A small-molecule ligand and the protein it binds are described below.
Small molecule (SMILES): O=c1[nH]c2cc(C(F)(F)F)c(N3CCOCC3)cc2n(CP(=O)(O)O)c1=O

Binding-site contacts:
Ligand atom FAF contacts residue TYR723 of chain 1.B at 3.1 Å.
Ligand atom NAY contacts residue TYR441 of chain 1.B at 3.4 Å.
Ligand atom OAB contacts residue TYR441 of chain 1.B at 3.7 Å.
Ligand atom FAG contacts residue TYR723 of chain 1.B at 3.6 Å.
Ligand atom FAG contacts residue TYR396 of chain 1.B at 3.5 Å.
Ligand atom NAP contacts residue THR471 of chain 1.B at 3.3 Å (h-bond).
Ligand atom CAR contacts residue TYR441 of chain 1.B at 3.7 Å (hydrophobic).
Ligand atom CAK contacts residue MET699 of chain 1.B at 3.8 Å (hydrophobic).
Ligand atom CAN contacts residue GLU393 of chain 1.B at 3.3 Å.
Ligand atom CAT contacts residue TYR441 of chain 1.B at 3.6 Å (hydrophobic).
Ligand atom OAD contacts residue SER645 of chain 1.B at 2.9 Å (h-bond).
Ligand atom CAJ contacts residue PRO469 of chain 1.B at 3.5 Å (hydrophobic).
Ligand atom CAL contacts residue THR677 of chain 1.B at 3.3 Å.
Ligand atom FAG contacts residue PRO469 of chain 1.B at 3.4 Å.
Ligand atom CAI contacts residue TYR441 of chain 1.B at 3.6 Å (hydrophobic).
Ligand atom NAP contacts residue TYR441 of chain 1.B at 3.5 Å.
Ligand atom CAV contacts residue TYR441 of chain 1.B at 3.4 Å (hydrophobic).
Ligand atom CAJ contacts residue TYR723 of chain 1.B at 3.5 Å (hydrophobic).
Ligand atom NAP contacts residue PRO469 of chain 1.B at 2.6 Å (h-bond).
Ligand atom CAS contacts residue TYR441 of chain 1.B at 3.4 Å (hydrophobic).
Ligand atom OAA contacts residue LEU470 of chain 1.B at 3.5 Å.
Ligand atom CAZ contacts residue TYR723 of chain 1.B at 3.7 Å (hydrophobic).
Ligand atom CAL contacts residue GLU393 of chain 1.B at 3.6 Å.
Ligand atom OAA contacts residue ARG476 of chain 1.B at 2.7 Å (salt-bridge).
Ligand atom FAF contacts residue THR698 of chain 1.B at 3.1 Å.
Ligand atom FAH contacts residue GLU393 of chain 1.B at 3.3 Å.
Ligand atom CAT contacts residue PRO469 of chain 1.B at 3.6 Å (hydrophobic).
Ligand atom CAK contacts residue THR677 of chain 1.B at 3.7 Å.
Ligand atom OAA contacts residue PRO469 of chain 1.B at 3.8 Å.
Ligand atom OAQ contacts residue THR677 of chain 1.B at 2.7 Å (h-bond).
Ligand atom OAC contacts residue SER645 of chain 1.B at 3.5 Å (h-bond).
Ligand atom OAE contacts residue SER645 of chain 1.B at 3.7 Å.
Ligand atom CAT contacts residue THR471 of chain 1.B at 3.1 Å.
Ligand atom OAC contacts residue GLY644 of chain 1.B at 3.6 Å.
Ligand atom OAB contacts residue ARG476 of chain 1.B at 2.9 Å (salt-bridge).
Ligand atom CAW contacts residue TYR441 of chain 1.B at 3.4 Å (hydrophobic).
Ligand atom CAJ contacts residue TYR441 of chain 1.B at 3.4 Å (hydrophobic).
Ligand atom CAU contacts residue TYR441 of chain 1.B at 3.6 Å (hydrophobic).
Ligand atom CAV contacts residue PRO469 of chain 1.B at 3.5 Å (hydrophobic).
Ligand atom OAA contacts residue THR471 of chain 1.B at 2.7 Å (h-bond).

Sequence of chain 1.B:
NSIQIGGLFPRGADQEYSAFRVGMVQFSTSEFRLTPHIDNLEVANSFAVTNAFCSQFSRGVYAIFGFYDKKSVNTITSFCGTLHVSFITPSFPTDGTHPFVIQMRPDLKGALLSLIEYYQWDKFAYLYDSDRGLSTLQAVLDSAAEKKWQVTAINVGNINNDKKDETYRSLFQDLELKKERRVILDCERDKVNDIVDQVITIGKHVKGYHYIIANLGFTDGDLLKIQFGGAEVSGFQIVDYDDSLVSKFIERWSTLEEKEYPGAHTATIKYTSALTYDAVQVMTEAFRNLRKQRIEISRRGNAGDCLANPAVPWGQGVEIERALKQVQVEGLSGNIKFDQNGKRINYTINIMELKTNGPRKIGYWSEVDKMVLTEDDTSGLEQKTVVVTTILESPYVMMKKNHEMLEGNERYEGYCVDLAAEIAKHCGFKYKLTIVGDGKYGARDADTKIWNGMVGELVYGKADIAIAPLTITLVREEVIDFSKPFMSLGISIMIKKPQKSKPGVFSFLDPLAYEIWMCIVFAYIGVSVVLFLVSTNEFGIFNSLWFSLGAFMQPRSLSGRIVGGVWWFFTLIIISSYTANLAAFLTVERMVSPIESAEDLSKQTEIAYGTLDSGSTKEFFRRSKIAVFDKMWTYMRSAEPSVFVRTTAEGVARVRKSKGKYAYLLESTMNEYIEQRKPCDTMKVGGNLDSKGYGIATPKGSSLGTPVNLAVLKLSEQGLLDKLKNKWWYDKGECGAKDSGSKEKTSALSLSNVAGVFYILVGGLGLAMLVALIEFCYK